Sequence of chain 1.B:
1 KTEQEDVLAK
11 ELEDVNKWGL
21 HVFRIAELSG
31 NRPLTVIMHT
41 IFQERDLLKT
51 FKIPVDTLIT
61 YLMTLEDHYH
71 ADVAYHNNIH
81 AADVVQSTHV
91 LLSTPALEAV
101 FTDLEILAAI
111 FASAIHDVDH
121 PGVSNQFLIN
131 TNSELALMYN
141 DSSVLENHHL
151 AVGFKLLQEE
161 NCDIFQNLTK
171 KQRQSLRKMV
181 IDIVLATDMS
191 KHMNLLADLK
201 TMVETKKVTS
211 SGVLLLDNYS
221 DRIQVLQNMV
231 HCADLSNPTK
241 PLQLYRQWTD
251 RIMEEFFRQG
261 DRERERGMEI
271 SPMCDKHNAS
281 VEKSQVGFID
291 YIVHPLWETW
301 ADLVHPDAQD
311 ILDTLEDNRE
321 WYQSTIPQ

Binding-site contacts:
Ligand atom CAE contacts residue PRO238 of chain 1.B at 3.6 Å (hydrophobic).
Ligand atom CAY contacts residue PHE288 of chain 1.B at 3.5 Å (hydrophobic).
Ligand atom CAK contacts residue MET189 of chain 1.B at 3.8 Å (hydrophobic).
Ligand atom CAT contacts residue ILE252 of chain 1.B at 3.7 Å (hydrophobic).
Ligand atom CAZ contacts residue MET273 of chain 1.B at 3.6 Å (hydrophobic).
Ligand atom CAL contacts residue PHE288 of chain 1.B at 4.0 Å (hydrophobic).
Ligand atom CAD contacts residue GLN285 of chain 1.B at 3.9 Å.
Ligand atom OAP contacts residue ILE252 of chain 1.B at 3.7 Å.
Ligand atom CAU contacts residue PHE288 of chain 1.B at 3.9 Å (hydrophobic).
Ligand atom CBD contacts residue GLN285 of chain 1.B at 4.0 Å.
Ligand atom CAZ contacts residue PHE288 of chain 1.B at 3.5 Å (hydrophobic).
Ligand atom CAB contacts residue MET189 of chain 1.B at 3.5 Å (hydrophobic).
Ligand atom CAD contacts residue ILE252 of chain 1.B at 4.0 Å (hydrophobic).
Ligand atom CAC contacts residue MET189 of chain 1.B at 3.8 Å (hydrophobic).
Ligand atom CAV contacts residue PHE288 of chain 1.B at 3.9 Å (hydrophobic).
Ligand atom CAE contacts residue PHE288 of chain 1.B at 4.0 Å (hydrophobic).
Ligand atom OAP contacts residue GLN285 of chain 1.B at 3.0 Å (h-bond).
Ligand atom CAE contacts residue GLN285 of chain 1.B at 3.6 Å.
Ligand atom CAL contacts residue MET273 of chain 1.B at 3.3 Å (hydrophobic).
Ligand atom OAQ contacts residue MET273 of chain 1.B at 3.2 Å.
Ligand atom CAD contacts residue ASN237 of chain 1.B at 4.0 Å.
Ligand atom CBA contacts residue PHE288 of chain 1.B at 3.8 Å (hydrophobic).
Ligand atom OAF contacts residue PHE288 of chain 1.B at 4.0 Å.
Ligand atom CAM contacts residue GLN285 of chain 1.B at 3.7 Å.
Ligand atom CAD contacts residue TRP248 of chain 1.B at 4.0 Å (hydrophobic).
Ligand atom CBA contacts residue MET273 of chain 1.B at 3.9 Å (hydrophobic).
Ligand atom CAM contacts residue PHE288 of chain 1.B at 3.6 Å (hydrophobic).
Ligand atom CAU contacts residue GLN285 of chain 1.B at 3.9 Å.
Ligand atom CAU contacts residue ILE252 of chain 1.B at 3.8 Å (hydrophobic).
Ligand atom CAI contacts residue ILE252 of chain 1.B at 3.3 Å (hydrophobic).
Ligand atom CAR contacts residue MET189 of chain 1.B at 3.5 Å (hydrophobic).
Ligand atom CAV contacts residue ILE252 of chain 1.B at 3.3 Å (hydrophobic).
Ligand atom CAJ contacts residue TYR75 of chain 1.B at 3.9 Å (hydrophobic).
Ligand atom OAQ contacts residue PHE288 of chain 1.B at 3.5 Å.
Ligand atom CBB contacts residue PHE288 of chain 1.B at 3.5 Å (hydrophobic).
Ligand atom CBC contacts residue PHE288 of chain 1.B at 3.5 Å (hydrophobic).
Ligand atom CAT contacts residue PHE288 of chain 1.B at 3.8 Å (hydrophobic).
Ligand atom CAJ contacts residue ILE252 of chain 1.B at 3.9 Å (hydrophobic).
Ligand atom CAJ contacts residue ASN237 of chain 1.B at 3.6 Å.
Ligand atom CAD contacts residue THR249 of chain 1.B at 3.6 Å.

This small molecule binds to this protein.
Small molecule (SMILES): COc1c(O)cc2oc3cc4c(c(O)c3c(=O)c2c1CC=C(C)C)CCC(C)(C)O4